Sequence of chain 1.A:
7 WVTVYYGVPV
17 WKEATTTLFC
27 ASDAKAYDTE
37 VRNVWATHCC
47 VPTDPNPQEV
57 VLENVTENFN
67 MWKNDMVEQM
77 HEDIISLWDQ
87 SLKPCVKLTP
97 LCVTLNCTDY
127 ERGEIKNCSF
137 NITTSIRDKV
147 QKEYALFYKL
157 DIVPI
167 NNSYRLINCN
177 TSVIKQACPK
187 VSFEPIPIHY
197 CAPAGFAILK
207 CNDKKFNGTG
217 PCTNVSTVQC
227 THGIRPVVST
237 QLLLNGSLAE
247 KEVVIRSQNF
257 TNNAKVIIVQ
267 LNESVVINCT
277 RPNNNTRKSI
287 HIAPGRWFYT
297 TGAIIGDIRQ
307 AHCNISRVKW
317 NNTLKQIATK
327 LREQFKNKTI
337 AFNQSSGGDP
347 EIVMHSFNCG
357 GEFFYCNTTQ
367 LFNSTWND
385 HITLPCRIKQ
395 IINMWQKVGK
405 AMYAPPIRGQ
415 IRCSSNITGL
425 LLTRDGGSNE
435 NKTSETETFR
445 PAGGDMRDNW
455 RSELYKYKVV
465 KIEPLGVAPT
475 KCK

The protein below binds the small molecule below.
Small molecule (SMILES): CC(=O)N[C@H]1[C@H](O[C@H]2[C@H](O)[C@@H](NC(C)=O)CO[C@@H]2CO)O[C@H](CO)[C@@H](O)[C@@H]1O

Binding-site contacts:
Ligand atom C8 contacts residue ASN60 of chain 1.A at 3.5 Å.
Ligand atom O6 contacts residue MET20 of chain 1.B at 4.2 Å.
Ligand atom O5 contacts residue GLU59 of chain 1.A at 4.1 Å.
Ligand atom C2 contacts residue ASN60 of chain 1.A at 2.6 Å.
Ligand atom O7 contacts residue GLU59 of chain 1.A at 3.9 Å.
Ligand atom C3 contacts residue ASN60 of chain 1.A at 3.9 Å.
Ligand atom N2 contacts residue ASN60 of chain 1.A at 2.9 Å (h-bond).
Ligand atom C1 contacts residue GLU59 of chain 1.A at 4.3 Å.
Ligand atom O5 contacts residue MET20 of chain 1.B at 4.3 Å.
Ligand atom O5 contacts residue ASN60 of chain 1.A at 2.5 Å (h-bond).
Ligand atom C7 contacts residue ASN60 of chain 1.A at 3.1 Å.
Ligand atom C5 contacts residue ASN60 of chain 1.A at 3.8 Å.
Ligand atom C4 contacts residue ASN60 of chain 1.A at 4.4 Å.
Ligand atom O7 contacts residue ASN60 of chain 1.A at 3.1 Å (h-bond).
Ligand atom O6 contacts residue GLY21 of chain 1.B at 4.4 Å.
Ligand atom C1 contacts residue ASN60 of chain 1.A at 1.5 Å.
Ligand atom C2 contacts residue GLU59 of chain 1.A at 4.3 Å.

Sequence of chain 1.B:
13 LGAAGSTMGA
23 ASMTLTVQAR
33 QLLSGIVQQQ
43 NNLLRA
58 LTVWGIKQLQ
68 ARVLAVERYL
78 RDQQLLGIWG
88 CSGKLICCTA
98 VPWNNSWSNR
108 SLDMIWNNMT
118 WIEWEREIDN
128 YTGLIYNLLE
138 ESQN